Binding-site contacts:
Ligand atom O6 contacts residue ASN93 of chain 48.F at 2.9 Å (h-bond).
Ligand atom O4 contacts residue ASN80 of chain 48.F at 4.2 Å.
Ligand atom O10 contacts residue THR291 of chain 48.F at 3.7 Å.
Ligand atom O4 contacts residue TYR72 of chain 48.F at 4.3 Å.
Ligand atom C10 contacts residue TYR72 of chain 48.F at 4.1 Å (hydrophobic).
Ligand atom C3 contacts residue GLY78 of chain 48.F at 4.0 Å.
Ligand atom O4 contacts residue THR291 of chain 48.F at 3.3 Å.
Ligand atom O3 contacts residue GLY78 of chain 48.F at 3.7 Å.
Ligand atom O4 contacts residue ILE79 of chain 48.F at 3.5 Å (h-bond).
Ligand atom O1A contacts residue ARG77 of chain 48.F at 3.0 Å (salt-bridge).
Ligand atom C6 contacts residue THR94 of chain 48.F at 4.2 Å.
Ligand atom C1 contacts residue ARG77 of chain 48.F at 3.5 Å.
Ligand atom C1 contacts residue TYR72 of chain 48.F at 3.8 Å (hydrophobic).
Ligand atom C3 contacts residue HIS298 of chain 48.F at 4.1 Å.
Ligand atom C5 contacts residue ASN93 of chain 48.F at 4.2 Å.
Ligand atom O8 contacts residue ARG77 of chain 48.F at 3.9 Å.
Ligand atom C3 contacts residue GLY78 of chain 48.F at 4.2 Å.
Ligand atom O1B contacts residue TYR72 of chain 48.F at 4.1 Å.
Ligand atom O1A contacts residue TYR72 of chain 48.F at 3.2 Å.
Ligand atom C4 contacts residue TYR72 of chain 48.F at 3.5 Å (hydrophobic).
Ligand atom O3 contacts residue ASN80 of chain 48.F at 4.0 Å.
Ligand atom O4 contacts residue HIS298 of chain 48.F at 3.1 Å (h-bond).
Ligand atom O10 contacts residue ASN293 of chain 48.F at 3.5 Å (h-bond).
Ligand atom C11 contacts residue ASP85 of chain 47.F at 3.7 Å.
Ligand atom C7 contacts residue TYR72 of chain 48.F at 4.2 Å (hydrophobic).
Ligand atom O1A contacts residue GLY78 of chain 48.F at 3.7 Å.
Ligand atom C6 contacts residue TYR72 of chain 48.F at 3.6 Å (hydrophobic).
Ligand atom O8 contacts residue TYR72 of chain 48.F at 4.2 Å.
Ligand atom O1B contacts residue ARG77 of chain 48.F at 2.9 Å (salt-bridge).
Ligand atom C6 contacts residue ASN93 of chain 48.F at 3.1 Å.
Ligand atom C5 contacts residue TYR72 of chain 48.F at 3.6 Å (hydrophobic).
Ligand atom O4 contacts residue VAL296 of chain 48.F at 3.8 Å.
Ligand atom C4 contacts residue VAL296 of chain 48.F at 4.3 Å (hydrophobic).
Ligand atom N5 contacts residue TYR72 of chain 48.F at 3.1 Å (h-bond).
Ligand atom C3 contacts residue VAL296 of chain 48.F at 3.5 Å (hydrophobic).
Ligand atom C4 contacts residue HIS298 of chain 48.F at 4.1 Å.
Ligand atom C3 contacts residue ARG77 of chain 48.F at 3.9 Å.
Ligand atom C4 contacts residue GLY78 of chain 48.F at 3.4 Å.
Ligand atom O4 contacts residue GLY78 of chain 48.F at 3.1 Å.
Ligand atom C2 contacts residue GLY78 of chain 48.F at 4.2 Å.

Sequence of chain 48.F:
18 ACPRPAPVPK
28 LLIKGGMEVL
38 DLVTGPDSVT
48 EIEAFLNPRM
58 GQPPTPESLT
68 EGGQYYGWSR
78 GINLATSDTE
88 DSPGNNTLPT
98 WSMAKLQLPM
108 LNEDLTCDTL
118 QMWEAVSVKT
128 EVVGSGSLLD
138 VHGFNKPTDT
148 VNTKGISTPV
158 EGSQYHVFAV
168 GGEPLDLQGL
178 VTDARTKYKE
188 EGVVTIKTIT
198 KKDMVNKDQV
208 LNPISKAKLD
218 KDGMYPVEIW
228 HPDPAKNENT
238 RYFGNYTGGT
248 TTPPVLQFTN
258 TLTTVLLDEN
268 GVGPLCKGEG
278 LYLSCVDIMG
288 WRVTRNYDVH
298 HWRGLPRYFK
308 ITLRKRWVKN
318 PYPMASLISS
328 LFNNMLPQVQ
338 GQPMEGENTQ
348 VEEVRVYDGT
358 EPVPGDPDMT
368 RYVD

This small molecule binds to this protein.
Small molecule (SMILES): CC(=O)N[C@H]1[C@H]([C@H](O)[C@H](O)CO)O[C@@](O[C@H]2[C@@H](O)[C@@H](CO)O[C@@H](O[C@H]3[C@H](O)[C@@H](O)[C@H](O)O[C@@H]3CO)[C@@H]2O)(C(=O)O)C[C@@H]1O

Sequence of chain 47.F:
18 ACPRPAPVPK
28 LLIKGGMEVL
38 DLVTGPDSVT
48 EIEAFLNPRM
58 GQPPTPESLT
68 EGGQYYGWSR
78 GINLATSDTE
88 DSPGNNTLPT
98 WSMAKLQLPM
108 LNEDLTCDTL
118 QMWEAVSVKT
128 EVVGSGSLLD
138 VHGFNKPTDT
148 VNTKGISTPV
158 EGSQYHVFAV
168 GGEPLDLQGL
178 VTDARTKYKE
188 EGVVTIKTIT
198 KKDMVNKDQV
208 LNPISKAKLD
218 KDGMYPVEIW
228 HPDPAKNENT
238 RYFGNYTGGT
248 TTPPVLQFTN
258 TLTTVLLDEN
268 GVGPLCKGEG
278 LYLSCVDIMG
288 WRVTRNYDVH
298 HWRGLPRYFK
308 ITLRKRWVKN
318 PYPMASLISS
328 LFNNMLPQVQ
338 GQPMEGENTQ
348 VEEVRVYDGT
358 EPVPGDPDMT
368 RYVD